Binding-site contacts:
Ligand atom C5 contacts residue THR254 of chain 1.A at 3.4 Å.
Ligand atom C17 contacts residue GLY36 of chain 1.A at 4.1 Å.
Ligand atom C17 contacts residue GLN35 of chain 1.A at 3.7 Å.
Ligand atom N2 contacts residue ASP251 of chain 1.A at 4.0 Å.
Ligand atom C21 contacts residue TYR94 of chain 1.A at 3.8 Å (hydrophobic).
Ligand atom C17 contacts residue ILE133 of chain 1.A at 3.9 Å (hydrophobic).
Ligand atom C15 contacts residue LEU53 of chain 1.A at 4.1 Å (hydrophobic).
Ligand atom O contacts residue THR95 of chain 1.A at 4.1 Å.
Ligand atom C18 contacts residue ILE133 of chain 1.A at 3.1 Å (hydrophobic).
Ligand atom C17 contacts residue GLY34 of chain 1.A at 3.6 Å.
Ligand atom C20 contacts residue GLY36 of chain 1.A at 3.8 Å.
Ligand atom C8 contacts residue ILE141 of chain 1.A at 3.6 Å (hydrophobic).
Ligand atom C8 contacts residue PHE131 of chain 1.A at 3.6 Å (hydrophobic).
Ligand atom C2 contacts residue TYR94 of chain 1.A at 4.0 Å (hydrophobic).
Ligand atom N3 contacts residue ASP55 of chain 1.A at 2.7 Å (salt-bridge).
Ligand atom N3 contacts residue ASP251 of chain 1.A at 2.8 Å (salt-bridge).
Ligand atom C6 contacts residue SER58 of chain 1.A at 4.1 Å.
Ligand atom C13 contacts residue PHE131 of chain 1.A at 3.1 Å (hydrophobic).
Ligand atom C7 contacts residue PHE131 of chain 1.A at 3.6 Å (hydrophobic).
Ligand atom C10 contacts residue GLY253 of chain 1.A at 4.0 Å.
Ligand atom C4 contacts residue ASP55 of chain 1.A at 3.6 Å.
Ligand atom N3 contacts residue GLY253 of chain 1.A at 3.7 Å.
Ligand atom O contacts residue TYR94 of chain 1.A at 4.1 Å.
Ligand atom C16 contacts residue GLY253 of chain 1.A at 3.5 Å.
Ligand atom C7 contacts residue ILE141 of chain 1.A at 3.5 Å (hydrophobic).
Ligand atom C20 contacts residue GLY253 of chain 1.A at 3.2 Å.
Ligand atom C15 contacts residue GLY253 of chain 1.A at 3.0 Å.
Ligand atom C19 contacts residue TRP138 of chain 1.A at 4.0 Å (hydrophobic).
Ligand atom C19 contacts residue ILE133 of chain 1.A at 3.9 Å (hydrophobic).
Ligand atom C4 contacts residue ASP251 of chain 1.A at 3.9 Å.
Ligand atom C12 contacts residue PHE131 of chain 1.A at 3.9 Å (hydrophobic).
Ligand atom N3 contacts residue GLY57 of chain 1.A at 3.8 Å.
Ligand atom N1 contacts residue ASP55 of chain 1.A at 2.8 Å (salt-bridge).
Ligand atom C9 contacts residue ILE141 of chain 1.A at 3.4 Å (hydrophobic).
Ligand atom C9 contacts residue ASP55 of chain 1.A at 3.5 Å.
Ligand atom C5 contacts residue ASP251 of chain 1.A at 3.3 Å.
Ligand atom C20 contacts residue THR255 of chain 1.A at 3.8 Å.
Ligand atom C6 contacts residue ASP55 of chain 1.A at 3.8 Å.
Ligand atom C10 contacts residue LEU53 of chain 1.A at 4.1 Å (hydrophobic).
Ligand atom C3 contacts residue ASP55 of chain 1.A at 3.8 Å.

The protein below binds the small molecule below.
Small molecule (SMILES): Cc1cccc(-c2ccc([C@@H]3C[C@@H]3c3cc(=O)n(C)c(N)n3)cc2)c1

Sequence of chain 1.A:
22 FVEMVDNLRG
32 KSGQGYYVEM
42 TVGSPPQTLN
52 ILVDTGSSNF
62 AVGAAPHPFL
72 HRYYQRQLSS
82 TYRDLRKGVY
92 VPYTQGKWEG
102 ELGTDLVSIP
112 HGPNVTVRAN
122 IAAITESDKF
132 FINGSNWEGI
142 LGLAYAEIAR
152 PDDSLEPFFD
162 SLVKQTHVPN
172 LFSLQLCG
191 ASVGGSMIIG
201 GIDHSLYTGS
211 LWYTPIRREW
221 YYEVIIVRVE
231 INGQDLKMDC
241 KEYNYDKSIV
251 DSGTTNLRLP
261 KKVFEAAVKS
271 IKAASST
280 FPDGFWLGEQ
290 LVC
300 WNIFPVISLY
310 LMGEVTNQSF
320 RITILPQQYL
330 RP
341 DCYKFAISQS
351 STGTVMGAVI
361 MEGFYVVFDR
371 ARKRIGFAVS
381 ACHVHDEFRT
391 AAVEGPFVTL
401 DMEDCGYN